The small molecule below binds the protein below.
Small molecule (SMILES): CC(=O)N[C@@H]1[C@@H](O)[C@H](O)[C@@H](CO)O[C@H]1O

Binding-site contacts:
Ligand atom O5 contacts residue ASN414 of chain 1.B at 2.4 Å (h-bond).
Ligand atom C8 contacts residue TRP576 of chain 1.B at 4.4 Å (hydrophobic).
Ligand atom C8 contacts residue GLU415 of chain 1.B at 3.9 Å.
Ligand atom C8 contacts residue PHE267 of chain 1.B at 3.6 Å (hydrophobic).
Ligand atom C3 contacts residue ASN414 of chain 1.B at 3.8 Å.
Ligand atom C5 contacts residue ASN414 of chain 1.B at 3.7 Å.
Ligand atom C2 contacts residue ASN414 of chain 1.B at 2.4 Å.
Ligand atom N2 contacts residue ASN414 of chain 1.B at 2.9 Å (h-bond).
Ligand atom O7 contacts residue ILE418 of chain 1.B at 4.3 Å.
Ligand atom O7 contacts residue ASN414 of chain 1.B at 2.8 Å (h-bond).
Ligand atom C8 contacts residue ASN414 of chain 1.B at 3.3 Å.
Ligand atom C1 contacts residue ASN414 of chain 1.B at 1.4 Å.
Ligand atom N2 contacts residue GLU415 of chain 1.B at 4.5 Å.
Ligand atom C8 contacts residue ILE418 of chain 1.B at 4.2 Å (hydrophobic).
Ligand atom C7 contacts residue ASN414 of chain 1.B at 3.1 Å.
Ligand atom C4 contacts residue ASN414 of chain 1.B at 4.2 Å.

Sequence of chain 1.B:
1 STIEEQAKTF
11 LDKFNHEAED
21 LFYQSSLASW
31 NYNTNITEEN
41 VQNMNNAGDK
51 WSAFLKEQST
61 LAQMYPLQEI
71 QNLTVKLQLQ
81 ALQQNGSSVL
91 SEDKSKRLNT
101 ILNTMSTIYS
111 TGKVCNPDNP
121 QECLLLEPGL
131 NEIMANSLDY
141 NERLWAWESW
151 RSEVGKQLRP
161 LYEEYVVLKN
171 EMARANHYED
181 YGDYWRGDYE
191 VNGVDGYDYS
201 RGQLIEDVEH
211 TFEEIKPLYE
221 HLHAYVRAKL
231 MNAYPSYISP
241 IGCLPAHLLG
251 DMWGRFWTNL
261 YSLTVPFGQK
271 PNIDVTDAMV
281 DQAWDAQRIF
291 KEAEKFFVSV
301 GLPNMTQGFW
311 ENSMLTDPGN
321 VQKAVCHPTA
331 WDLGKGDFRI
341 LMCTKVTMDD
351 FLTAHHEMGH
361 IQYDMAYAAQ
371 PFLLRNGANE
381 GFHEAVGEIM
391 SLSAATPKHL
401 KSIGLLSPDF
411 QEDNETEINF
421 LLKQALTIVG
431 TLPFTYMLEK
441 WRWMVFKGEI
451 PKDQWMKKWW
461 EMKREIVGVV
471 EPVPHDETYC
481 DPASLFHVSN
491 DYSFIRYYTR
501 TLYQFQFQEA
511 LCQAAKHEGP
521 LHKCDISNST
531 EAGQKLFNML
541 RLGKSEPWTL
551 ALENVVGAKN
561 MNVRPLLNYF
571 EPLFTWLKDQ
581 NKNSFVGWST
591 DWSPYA